Sequence of chain 2.B:
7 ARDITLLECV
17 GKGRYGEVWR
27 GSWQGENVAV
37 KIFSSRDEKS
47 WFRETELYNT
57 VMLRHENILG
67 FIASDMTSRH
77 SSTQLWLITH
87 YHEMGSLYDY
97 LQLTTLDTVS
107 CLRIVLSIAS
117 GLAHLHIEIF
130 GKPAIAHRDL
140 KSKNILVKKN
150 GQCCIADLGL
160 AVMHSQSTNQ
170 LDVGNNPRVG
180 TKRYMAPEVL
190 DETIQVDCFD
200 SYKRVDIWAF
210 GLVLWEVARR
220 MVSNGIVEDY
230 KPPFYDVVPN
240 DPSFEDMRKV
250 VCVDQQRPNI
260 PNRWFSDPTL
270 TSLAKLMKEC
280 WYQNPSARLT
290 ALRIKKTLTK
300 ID

Binding-site contacts:
Ligand atom C29 contacts residue ARG8 of chain 1.A at 3.5 Å.
Ligand atom C10 contacts residue LU81 of chain 1.K at 3.8 Å.
Ligand atom C13 contacts residue LU81 of chain 1.K at 3.5 Å.
Ligand atom C06 contacts residue VAL6 of chain 1.A at 3.7 Å (hydrophobic).
Ligand atom C11 contacts residue LU81 of chain 1.K at 3.6 Å.
Ligand atom C27 contacts residue THR73 of chain 2.B at 3.6 Å.
Ligand atom C30 contacts residue THR73 of chain 2.B at 3.9 Å.
Ligand atom C16 contacts residue ARG4 of chain 1.A at 3.7 Å.
Ligand atom C07 contacts residue VAL6 of chain 1.A at 3.5 Å (hydrophobic).
Ligand atom O31 contacts residue ARG8 of chain 2.B at 3.5 Å (salt-bridge).
Ligand atom C32 contacts residue ALA69 of chain 1.A at 3.6 Å (hydrophobic).
Ligand atom C19 contacts residue LU81 of chain 1.K at 3.8 Å.
Ligand atom N08 contacts residue VAL6 of chain 1.A at 3.9 Å.
Ligand atom C30 contacts residue ARG8 of chain 1.A at 3.8 Å.
Ligand atom C25 contacts residue GLN80 of chain 2.B at 3.7 Å.
Ligand atom C07 contacts residue TRP29 of chain 1.A at 3.9 Å (hydrophobic).
Ligand atom C27 contacts residue ARG8 of chain 1.A at 3.5 Å.
Ligand atom C12 contacts residue GLN80 of chain 2.B at 3.7 Å.
Ligand atom C17 contacts residue LU81 of chain 1.K at 3.3 Å.
Ligand atom C25 contacts residue THR73 of chain 2.B at 3.1 Å.
Ligand atom C26 contacts residue THR73 of chain 2.B at 3.8 Å.
Ligand atom O31 contacts residue ASP71 of chain 2.B at 3.7 Å.
Ligand atom C09 contacts residue LU81 of chain 1.K at 3.5 Å.
Ligand atom C07 contacts residue ALA7 of chain 1.A at 3.4 Å (hydrophobic).
Ligand atom C01 contacts residue TRP29 of chain 1.A at 3.6 Å (hydrophobic).
Ligand atom C13 contacts residue GLN80 of chain 2.B at 3.5 Å.
Ligand atom C29 contacts residue ASP71 of chain 2.B at 3.5 Å.
Ligand atom O28 contacts residue ASP71 of chain 2.B at 3.3 Å (salt-bridge).
Ligand atom C04 contacts residue ALA7 of chain 1.A at 3.7 Å (hydrophobic).
Ligand atom C25 contacts residue TRP82 of chain 2.B at 3.5 Å (hydrophobic).
Ligand atom C21 contacts residue EDO1 of chain 1.Q at 3.6 Å.
Ligand atom C22 contacts residue EDO1 of chain 1.Q at 3.7 Å.
Ligand atom C12 contacts residue LU81 of chain 1.K at 3.4 Å.
Ligand atom C22 contacts residue ARG4 of chain 1.A at 3.7 Å.
Ligand atom C29 contacts residue TRP82 of chain 2.B at 3.5 Å (hydrophobic).
Ligand atom C16 contacts residue LU81 of chain 1.K at 3.9 Å.
Ligand atom C32 contacts residue ARG8 of chain 2.B at 3.9 Å.
Ligand atom C32 contacts residue ASP71 of chain 2.B at 3.2 Å.
Ligand atom O28 contacts residue ARG8 of chain 1.A at 3.0 Å (salt-bridge).
Ligand atom C26 contacts residue VAL6 of chain 1.A at 3.5 Å (hydrophobic).

The small molecule below binds the protein below.
Small molecule (SMILES): COc1cc(-c2cncc(-c3ccc(C4CCN(C)CC4)cc3)c2C)cc(OC)c1OC

Sequence of chain 1.A:
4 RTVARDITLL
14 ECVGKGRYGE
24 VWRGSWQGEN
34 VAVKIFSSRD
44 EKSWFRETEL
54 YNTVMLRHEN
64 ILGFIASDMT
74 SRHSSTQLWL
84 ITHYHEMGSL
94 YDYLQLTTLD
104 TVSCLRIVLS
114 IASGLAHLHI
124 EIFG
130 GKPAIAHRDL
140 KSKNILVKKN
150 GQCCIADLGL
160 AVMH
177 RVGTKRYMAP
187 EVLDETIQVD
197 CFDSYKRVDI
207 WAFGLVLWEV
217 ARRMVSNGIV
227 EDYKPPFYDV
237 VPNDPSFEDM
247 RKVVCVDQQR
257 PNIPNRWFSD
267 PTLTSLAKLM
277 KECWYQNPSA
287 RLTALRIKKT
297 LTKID